A protein and the small-molecule ligand that binds it are described below.
Small molecule (SMILES): CC(=O)N[C@@H]1[C@@H](O)[C@H](O)[C@@H](CO)O[C@H]1O

Sequence of chain 6.Q:
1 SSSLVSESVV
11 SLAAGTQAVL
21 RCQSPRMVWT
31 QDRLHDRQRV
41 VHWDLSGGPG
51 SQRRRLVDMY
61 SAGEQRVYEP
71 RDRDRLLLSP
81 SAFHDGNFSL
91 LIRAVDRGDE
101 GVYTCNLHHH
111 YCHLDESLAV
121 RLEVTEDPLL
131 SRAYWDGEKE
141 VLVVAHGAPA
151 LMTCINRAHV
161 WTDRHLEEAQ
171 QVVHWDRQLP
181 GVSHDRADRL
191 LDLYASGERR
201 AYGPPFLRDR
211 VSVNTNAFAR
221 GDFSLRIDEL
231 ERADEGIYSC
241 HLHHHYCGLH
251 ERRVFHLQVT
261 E

Binding-site contacts:
Ligand atom C5 contacts residue ASN87 of chain 6.Q at 3.7 Å.
Ligand atom O5 contacts residue SER79 of chain 6.Q at 4.4 Å.
Ligand atom C1 contacts residue ASN87 of chain 6.Q at 1.4 Å.
Ligand atom C1 contacts residue SER89 of chain 6.Q at 4.5 Å.
Ligand atom C2 contacts residue ASN87 of chain 6.Q at 2.4 Å.
Ligand atom C4 contacts residue ASN87 of chain 6.Q at 4.2 Å.
Ligand atom C7 contacts residue ASN87 of chain 6.Q at 3.6 Å.
Ligand atom N2 contacts residue ASN87 of chain 6.Q at 2.9 Å (h-bond).
Ligand atom C5 contacts residue SER89 of chain 6.Q at 4.3 Å.
Ligand atom C5 contacts residue LEU151 of chain 6.Q at 4.1 Å (hydrophobic).
Ligand atom C6 contacts residue LEU151 of chain 6.Q at 3.8 Å (hydrophobic).
Ligand atom O5 contacts residue ASN87 of chain 6.Q at 2.3 Å (h-bond).
Ligand atom O7 contacts residue ASP85 of chain 6.Q at 4.3 Å.
Ligand atom C4 contacts residue LEU151 of chain 6.Q at 4.4 Å (hydrophobic).
Ligand atom O7 contacts residue ASN87 of chain 6.Q at 3.9 Å.
Ligand atom O4 contacts residue LEU151 of chain 6.Q at 3.7 Å.
Ligand atom C3 contacts residue ASN87 of chain 6.Q at 3.7 Å.
Ligand atom O6 contacts residue LEU151 of chain 6.Q at 3.4 Å.
Ligand atom O5 contacts residue SER89 of chain 6.Q at 4.1 Å.